A protein and the small-molecule ligand that binds it are described below.
Small molecule (SMILES): CC(=O)N[C@@H]1[C@@H](O)[C@H](O)[C@@H](CO)O[C@H]1O

Sequence of chain 1.D:
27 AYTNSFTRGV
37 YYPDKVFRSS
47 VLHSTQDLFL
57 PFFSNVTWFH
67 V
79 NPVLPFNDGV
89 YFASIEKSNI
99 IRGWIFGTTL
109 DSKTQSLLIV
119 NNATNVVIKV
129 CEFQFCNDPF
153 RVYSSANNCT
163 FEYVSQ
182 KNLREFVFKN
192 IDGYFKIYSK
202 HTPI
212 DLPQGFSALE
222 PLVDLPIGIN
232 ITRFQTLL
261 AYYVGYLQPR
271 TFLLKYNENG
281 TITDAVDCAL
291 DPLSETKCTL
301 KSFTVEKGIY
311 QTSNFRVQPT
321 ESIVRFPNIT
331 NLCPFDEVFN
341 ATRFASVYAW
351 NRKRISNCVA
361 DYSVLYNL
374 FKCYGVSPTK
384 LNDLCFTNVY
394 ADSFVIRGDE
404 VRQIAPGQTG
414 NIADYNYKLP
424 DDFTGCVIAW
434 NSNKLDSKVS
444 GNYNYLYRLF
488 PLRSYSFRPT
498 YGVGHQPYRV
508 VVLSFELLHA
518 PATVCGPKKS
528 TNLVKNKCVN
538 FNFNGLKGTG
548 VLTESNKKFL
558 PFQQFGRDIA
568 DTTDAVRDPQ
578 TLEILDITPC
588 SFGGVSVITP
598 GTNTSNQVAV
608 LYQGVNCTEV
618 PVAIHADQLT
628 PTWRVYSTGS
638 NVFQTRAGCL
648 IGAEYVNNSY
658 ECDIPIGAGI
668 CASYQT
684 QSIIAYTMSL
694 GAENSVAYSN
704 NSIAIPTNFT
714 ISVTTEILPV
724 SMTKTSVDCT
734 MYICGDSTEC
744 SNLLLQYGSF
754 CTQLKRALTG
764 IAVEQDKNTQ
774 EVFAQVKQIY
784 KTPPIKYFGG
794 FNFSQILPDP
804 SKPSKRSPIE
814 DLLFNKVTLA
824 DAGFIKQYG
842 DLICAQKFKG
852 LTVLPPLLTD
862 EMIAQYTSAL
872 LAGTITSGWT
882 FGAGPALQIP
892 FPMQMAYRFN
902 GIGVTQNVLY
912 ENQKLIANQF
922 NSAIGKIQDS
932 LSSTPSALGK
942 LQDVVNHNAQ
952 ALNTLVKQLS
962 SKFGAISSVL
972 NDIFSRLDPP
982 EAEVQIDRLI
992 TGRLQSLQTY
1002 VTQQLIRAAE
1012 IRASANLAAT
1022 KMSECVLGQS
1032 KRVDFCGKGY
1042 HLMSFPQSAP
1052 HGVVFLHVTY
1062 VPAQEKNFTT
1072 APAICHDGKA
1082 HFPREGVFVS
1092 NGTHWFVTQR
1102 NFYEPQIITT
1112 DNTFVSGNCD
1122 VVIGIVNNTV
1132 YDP

Binding-site contacts:
Ligand atom C2 contacts residue ASN1128 of chain 1.D at 2.5 Å.
Ligand atom O5 contacts residue ASN1128 of chain 1.D at 2.3 Å (h-bond).
Ligand atom N2 contacts residue ASN1128 of chain 1.D at 2.9 Å (h-bond).
Ligand atom C1 contacts residue ASN1128 of chain 1.D at 1.4 Å.
Ligand atom C5 contacts residue ASN1128 of chain 1.D at 3.6 Å.
Ligand atom C7 contacts residue ASN1128 of chain 1.D at 3.8 Å.
Ligand atom C4 contacts residue ASN1128 of chain 1.D at 4.2 Å.
Ligand atom C8 contacts residue ILE1126 of chain 1.D at 3.5 Å (hydrophobic).
Ligand atom C8 contacts residue ASN1128 of chain 1.D at 4.3 Å.
Ligand atom C3 contacts residue ASN1128 of chain 1.D at 3.8 Å.
Ligand atom O7 contacts residue ASN1128 of chain 1.D at 4.2 Å.